Sequence of chain 1.A:
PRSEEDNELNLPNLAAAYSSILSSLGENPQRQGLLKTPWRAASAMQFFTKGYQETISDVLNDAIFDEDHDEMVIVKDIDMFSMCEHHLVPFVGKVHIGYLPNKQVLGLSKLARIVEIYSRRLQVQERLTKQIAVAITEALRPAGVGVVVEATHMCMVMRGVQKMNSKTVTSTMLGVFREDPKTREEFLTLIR

A protein and the small-molecule ligand that binds it are described below.
Small molecule (SMILES): Nc1nc2c(ccn2[C@@H]2O[C@H](COP(=O)(O)OP(=O)(O)OP(=O)(O)O)[C@@H](O)[C@H]2O)c(=O)[nH]1

Binding-site contacts:
Ligand atom P2 contacts residue ARG190 of chain 1.Q at 3.5 Å.
Ligand atom O13 contacts residue HIS184 of chain 1.Q at 3.4 Å.
Ligand atom C10 contacts residue GLU157 of chain 1.Q at 3.5 Å.
Ligand atom O2 contacts residue LYS141 of chain 1.A at 2.8 Å (salt-bridge).
Ligand atom O11 contacts residue LYS141 of chain 1.A at 3.3 Å.
Ligand atom C contacts residue LEU139 of chain 1.A at 3.6 Å (hydrophobic).
Ligand atom O8 contacts residue ARG190 of chain 1.Q at 2.5 Å (salt-bridge).
Ligand atom C8 contacts residue SER140 of chain 1.A at 3.2 Å.
Ligand atom O10 contacts residue LYS141 of chain 1.A at 3.1 Å (salt-bridge).
Ligand atom N contacts residue LEU137 of chain 1.A at 2.9 Å (h-bond).
Ligand atom O13 contacts residue GLU157 of chain 1.Q at 3.5 Å (salt-bridge).
Ligand atom O9 contacts residue ARG190 of chain 1.Q at 3.5 Å (salt-bridge).
Ligand atom O5 contacts residue HIS118 of chain 1.Q at 2.7 Å (h-bond).
Ligand atom C4 contacts residue HIS117 of chain 1.Q at 3.4 Å.
Ligand atom N1 contacts residue LEU139 of chain 1.A at 3.3 Å (h-bond).
Ligand atom N3 contacts residue GLU157 of chain 1.Q at 2.7 Å (salt-bridge).
Ligand atom N contacts residue GLU157 of chain 1.Q at 2.8 Å (salt-bridge).
Ligand atom O12 contacts residue SER140 of chain 1.A at 3.1 Å (h-bond).
Ligand atom N1 contacts residue GLY138 of chain 1.A at 3.4 Å.
Ligand atom O10 contacts residue ARG144 of chain 1.A at 2.8 Å (salt-bridge).
Ligand atom O7 contacts residue LYS141 of chain 1.A at 3.6 Å (salt-bridge).
Ligand atom P2 contacts residue SER140 of chain 1.A at 3.4 Å.
Ligand atom O8 contacts residue SER140 of chain 1.A at 3.3 Å (h-bond).
Ligand atom O1 contacts residue LYS141 of chain 1.A at 3.5 Å.
Ligand atom O3 contacts residue ARG71 of chain 1.O at 2.8 Å (salt-bridge).
Ligand atom O11 contacts residue GLY138 of chain 1.A at 3.4 Å.
Ligand atom C5 contacts residue LEU139 of chain 1.A at 3.6 Å (hydrophobic).
Ligand atom O10 contacts residue SER140 of chain 1.A at 2.6 Å (h-bond).
Ligand atom O1 contacts residue ALA94 of chain 1.A at 3.5 Å.
Ligand atom O9 contacts residue ARG144 of chain 1.A at 2.8 Å (salt-bridge).
Ligand atom O4 contacts residue ARG71 of chain 1.O at 3.5 Å.
Ligand atom O13 contacts residue VAL155 of chain 1.Q at 3.4 Å.
Ligand atom C5 contacts residue GLY138 of chain 1.A at 3.6 Å.
Ligand atom N1 contacts residue PHE96 of chain 1.A at 3.6 Å.
Ligand atom O contacts residue PHE96 of chain 1.A at 3.2 Å.
Ligand atom O11 contacts residue SER140 of chain 1.A at 2.7 Å (h-bond).
Ligand atom O13 contacts residue GLN156 of chain 1.Q at 2.9 Å (h-bond).
Ligand atom O2 contacts residue ASN92 of chain 1.A at 2.6 Å (h-bond).
Ligand atom O5 contacts residue ARG71 of chain 1.O at 3.6 Å.
Ligand atom C contacts residue GLU157 of chain 1.Q at 3.5 Å.

Sequence of chain 1.Q:
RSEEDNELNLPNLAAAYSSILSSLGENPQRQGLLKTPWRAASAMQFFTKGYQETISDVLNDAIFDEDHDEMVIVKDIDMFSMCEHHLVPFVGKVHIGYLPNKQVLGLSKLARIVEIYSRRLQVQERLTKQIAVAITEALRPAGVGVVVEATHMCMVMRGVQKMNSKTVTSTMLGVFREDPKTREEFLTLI

Sequence of chain 1.O:
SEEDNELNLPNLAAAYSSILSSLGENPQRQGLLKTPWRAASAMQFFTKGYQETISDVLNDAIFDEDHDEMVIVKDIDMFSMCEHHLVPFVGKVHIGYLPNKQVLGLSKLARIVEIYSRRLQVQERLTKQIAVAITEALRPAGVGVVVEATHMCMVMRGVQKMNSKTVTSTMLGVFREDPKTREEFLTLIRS